Sequence of chain 1.F:
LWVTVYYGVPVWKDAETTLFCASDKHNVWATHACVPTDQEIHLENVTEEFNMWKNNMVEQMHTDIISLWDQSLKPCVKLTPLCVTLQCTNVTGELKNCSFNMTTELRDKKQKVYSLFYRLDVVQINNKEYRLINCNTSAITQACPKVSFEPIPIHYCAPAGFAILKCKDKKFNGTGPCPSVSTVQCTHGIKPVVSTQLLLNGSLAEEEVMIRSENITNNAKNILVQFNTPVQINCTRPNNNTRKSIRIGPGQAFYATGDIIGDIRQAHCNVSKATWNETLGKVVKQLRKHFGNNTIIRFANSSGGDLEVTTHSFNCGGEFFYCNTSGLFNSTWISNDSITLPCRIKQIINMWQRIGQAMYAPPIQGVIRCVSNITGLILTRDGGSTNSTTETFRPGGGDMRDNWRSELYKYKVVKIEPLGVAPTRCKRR

Binding-site contacts:
Ligand atom C1 contacts residue GLN261 of chain 1.F at 4.0 Å.
Ligand atom O5 contacts residue ASN263 of chain 1.F at 2.3 Å (h-bond).
Ligand atom C2 contacts residue GLN261 of chain 1.F at 3.9 Å.
Ligand atom C2 contacts residue ASN263 of chain 1.F at 2.5 Å.
Ligand atom C1 contacts residue ASN263 of chain 1.F at 1.4 Å.
Ligand atom O6 contacts residue VAL412 of chain 1.F at 3.8 Å.
Ligand atom N2 contacts residue ASN263 of chain 1.F at 2.9 Å (h-bond).
Ligand atom O7 contacts residue ASN263 of chain 1.F at 2.7 Å (h-bond).
Ligand atom C4 contacts residue ASN263 of chain 1.F at 4.2 Å.
Ligand atom C6 contacts residue ARG410 of chain 1.F at 3.8 Å.
Ligand atom C7 contacts residue ASN263 of chain 1.F at 3.0 Å.
Ligand atom C8 contacts residue GLN261 of chain 1.F at 4.3 Å.
Ligand atom C5 contacts residue ASN263 of chain 1.F at 3.6 Å.
Ligand atom C8 contacts residue ASN263 of chain 1.F at 4.3 Å.
Ligand atom C4 contacts residue GLN261 of chain 1.F at 4.4 Å.
Ligand atom O5 contacts residue ARG410 of chain 1.F at 4.2 Å.
Ligand atom O3 contacts residue GLN261 of chain 1.F at 4.4 Å.
Ligand atom N2 contacts residue GLN261 of chain 1.F at 3.7 Å.
Ligand atom C3 contacts residue ASN263 of chain 1.F at 3.8 Å.
Ligand atom C8 contacts residue SER301 of chain 1.F at 3.5 Å.
Ligand atom C8 contacts residue VAL300 of chain 1.F at 3.7 Å (hydrophobic).
Ligand atom O6 contacts residue ARG410 of chain 1.F at 3.6 Å.
Ligand atom C3 contacts residue GLN261 of chain 1.F at 3.6 Å.
Ligand atom C5 contacts residue GLN261 of chain 1.F at 4.4 Å.

This small molecule binds to this protein.
Small molecule (SMILES): CC(=O)N[C@H]1[C@H](O[C@H]2[C@H](O)[C@@H](NC(C)=O)CO[C@@H]2CO)O[C@H](CO)[C@@H](O)[C@@H]1O